Binding-site contacts:
Ligand atom C15 contacts residue MET59 of chain 1.A at 3.6 Å (hydrophobic).
Ligand atom C4 contacts residue PHE84 of chain 1.A at 3.6 Å (hydrophobic).
Ligand atom N4 contacts residue SER148 of chain 1.A at 2.8 Å (h-bond).
Ligand atom C9 contacts residue MET59 of chain 1.A at 3.6 Å (hydrophobic).
Ligand atom C8 contacts residue PHE150 of chain 1.A at 3.5 Å (hydrophobic).
Ligand atom N5 contacts residue LEU62 of chain 1.A at 3.0 Å (h-bond).
Ligand atom N2 contacts residue MET59 of chain 1.A at 3.5 Å (h-bond).
Ligand atom C13 contacts residue PHE52 of chain 1.A at 3.1 Å (hydrophobic).
Ligand atom C4 contacts residue ASP149 of chain 1.A at 3.8 Å.
Ligand atom C10 contacts residue MET59 of chain 1.A at 3.4 Å (hydrophobic).
Ligand atom C1 contacts residue LEU70 of chain 1.A at 3.8 Å (hydrophobic).
Ligand atom N5 contacts residue MET59 of chain 1.A at 2.8 Å (h-bond).
Ligand atom N4 contacts residue VAL68 of chain 1.A at 2.8 Å (h-bond).
Ligand atom O3 contacts residue ALA56 of chain 1.A at 3.4 Å.
Ligand atom C14 contacts residue PHE52 of chain 1.A at 3.6 Å (hydrophobic).
Ligand atom O1 contacts residue ASP149 of chain 1.A at 3.0 Å (salt-bridge).
Ligand atom C3 contacts residue PHE150 of chain 1.A at 3.6 Å (hydrophobic).
Ligand atom C11 contacts residue MET59 of chain 1.A at 3.5 Å (hydrophobic).
Ligand atom C12 contacts residue GLU55 of chain 1.A at 3.7 Å.
Ligand atom C7 contacts residue MET59 of chain 1.A at 3.3 Å (hydrophobic).
Ligand atom C2 contacts residue LEU70 of chain 1.A at 3.5 Å (hydrophobic).
Ligand atom C7 contacts residue PHE150 of chain 1.A at 3.1 Å (hydrophobic).
Ligand atom O2 contacts residue GLN69 of chain 1.A at 3.6 Å.
Ligand atom N3 contacts residue LEU70 of chain 1.A at 3.4 Å.
Ligand atom C2 contacts residue PHE150 of chain 1.A at 3.4 Å (hydrophobic).
Ligand atom N3 contacts residue VAL68 of chain 1.A at 3.2 Å (h-bond).
Ligand atom C11 contacts residue PHE52 of chain 1.A at 3.7 Å (hydrophobic).
Ligand atom C9 contacts residue PHE155 of chain 1.A at 3.4 Å (hydrophobic).
Ligand atom C4 contacts residue VAL68 of chain 1.A at 3.5 Å (hydrophobic).
Ligand atom O1 contacts residue SER148 of chain 1.A at 3.7 Å.
Ligand atom C13 contacts residue ALA56 of chain 1.A at 3.5 Å (hydrophobic).
Ligand atom N4 contacts residue PHE84 of chain 1.A at 3.4 Å.
Ligand atom C12 contacts residue PHE52 of chain 1.A at 3.3 Å (hydrophobic).
Ligand atom O2 contacts residue LEU70 of chain 1.A at 2.9 Å (h-bond).
Ligand atom O1 contacts residue PHE84 of chain 1.A at 3.8 Å.
Ligand atom O2 contacts residue VAL68 of chain 1.A at 3.5 Å (h-bond).
Ligand atom C4 contacts residue SER148 of chain 1.A at 3.7 Å.
Ligand atom N3 contacts residue PHE150 of chain 1.A at 3.4 Å.
Ligand atom C1 contacts residue PHE150 of chain 1.A at 3.6 Å (hydrophobic).
Ligand atom C8 contacts residue MET59 of chain 1.A at 3.4 Å (hydrophobic).

Sequence of chain 1.A:
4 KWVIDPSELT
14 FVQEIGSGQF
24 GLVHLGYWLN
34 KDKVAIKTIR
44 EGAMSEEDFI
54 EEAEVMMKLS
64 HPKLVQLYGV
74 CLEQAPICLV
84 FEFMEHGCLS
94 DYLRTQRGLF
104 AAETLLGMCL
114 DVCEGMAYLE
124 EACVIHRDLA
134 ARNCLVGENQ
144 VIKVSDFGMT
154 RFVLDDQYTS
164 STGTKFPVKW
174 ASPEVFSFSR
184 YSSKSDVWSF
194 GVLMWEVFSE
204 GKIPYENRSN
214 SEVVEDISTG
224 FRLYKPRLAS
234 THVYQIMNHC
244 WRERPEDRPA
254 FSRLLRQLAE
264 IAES

This small molecule binds to this protein.
Small molecule (SMILES): COc1ccc2cccc(-n3cc(NC(N)=O)c(C(N)=O)n3)c2c1